Sequence of chain 1.H:
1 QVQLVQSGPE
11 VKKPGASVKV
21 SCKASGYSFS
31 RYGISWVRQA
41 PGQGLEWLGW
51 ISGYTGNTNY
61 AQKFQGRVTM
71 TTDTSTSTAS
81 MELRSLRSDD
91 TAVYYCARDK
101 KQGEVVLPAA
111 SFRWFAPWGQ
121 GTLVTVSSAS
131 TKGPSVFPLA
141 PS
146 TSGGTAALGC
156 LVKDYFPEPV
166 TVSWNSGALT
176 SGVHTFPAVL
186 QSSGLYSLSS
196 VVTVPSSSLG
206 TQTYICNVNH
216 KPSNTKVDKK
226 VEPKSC

Binding-site contacts:
Ligand atom C1 contacts residue THR311 of chain 1.A at 4.0 Å.
Ligand atom C4 contacts residue ASN31 of chain 1.A at 4.2 Å.
Ligand atom O7 contacts residue ASN31 of chain 1.A at 4.0 Å.
Ligand atom O5 contacts residue THR311 of chain 1.A at 3.5 Å (h-bond).
Ligand atom O6 contacts residue LEU107 of chain 1.H at 4.2 Å.
Ligand atom C5 contacts residue ASN31 of chain 1.A at 3.6 Å.
Ligand atom O4 contacts residue VAL105 of chain 1.H at 4.2 Å.
Ligand atom O6 contacts residue THR33 of chain 1.A at 3.9 Å.
Ligand atom C3 contacts residue ASN31 of chain 1.A at 3.8 Å.
Ligand atom C4 contacts residue VAL105 of chain 1.H at 3.8 Å (hydrophobic).
Ligand atom O6 contacts residue THR311 of chain 1.A at 3.5 Å.
Ligand atom C7 contacts residue ASN31 of chain 1.A at 3.6 Å.
Ligand atom C3 contacts residue VAL105 of chain 1.H at 4.4 Å (hydrophobic).
Ligand atom O5 contacts residue ASN31 of chain 1.A at 2.4 Å (h-bond).
Ligand atom C6 contacts residue THR33 of chain 1.A at 4.2 Å.
Ligand atom O3 contacts residue VAL105 of chain 1.H at 4.1 Å.
Ligand atom O6 contacts residue LEU50 of chain 1.B at 4.2 Å.
Ligand atom O6 contacts residue VAL105 of chain 1.H at 3.8 Å.
Ligand atom N2 contacts residue ASN31 of chain 1.A at 2.9 Å (h-bond).
Ligand atom C2 contacts residue ASN31 of chain 1.A at 2.4 Å.
Ligand atom O3 contacts residue GLU104 of chain 1.H at 3.9 Å.
Ligand atom O5 contacts residue ALA32 of chain 1.A at 4.5 Å.
Ligand atom C1 contacts residue ASN31 of chain 1.A at 1.4 Å.
Ligand atom C6 contacts residue LEU107 of chain 1.H at 3.8 Å (hydrophobic).

Sequence of chain 1.B:
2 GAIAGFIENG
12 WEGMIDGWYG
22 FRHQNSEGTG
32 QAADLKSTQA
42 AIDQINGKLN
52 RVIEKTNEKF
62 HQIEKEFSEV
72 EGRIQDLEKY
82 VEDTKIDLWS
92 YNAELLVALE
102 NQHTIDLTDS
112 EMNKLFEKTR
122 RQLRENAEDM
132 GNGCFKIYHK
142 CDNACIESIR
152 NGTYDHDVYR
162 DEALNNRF

A protein and the small-molecule ligand that binds it are described below.
Small molecule (SMILES): CC(=O)N[C@@H]1[C@@H](O)[C@H](O)[C@@H](CO)O[C@H]1O

Sequence of chain 1.A:
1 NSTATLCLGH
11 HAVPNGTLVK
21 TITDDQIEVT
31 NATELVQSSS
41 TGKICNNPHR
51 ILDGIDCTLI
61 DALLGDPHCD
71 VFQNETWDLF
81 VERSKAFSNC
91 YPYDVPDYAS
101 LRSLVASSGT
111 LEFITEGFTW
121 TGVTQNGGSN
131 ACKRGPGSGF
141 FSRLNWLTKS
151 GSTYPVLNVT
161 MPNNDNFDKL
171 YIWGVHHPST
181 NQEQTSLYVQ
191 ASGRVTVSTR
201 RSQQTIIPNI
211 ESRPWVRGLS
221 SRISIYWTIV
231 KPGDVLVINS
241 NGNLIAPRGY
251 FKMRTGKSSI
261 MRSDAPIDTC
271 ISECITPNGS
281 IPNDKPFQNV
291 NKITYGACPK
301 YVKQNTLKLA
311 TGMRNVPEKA